Sequence of chain 45.A:
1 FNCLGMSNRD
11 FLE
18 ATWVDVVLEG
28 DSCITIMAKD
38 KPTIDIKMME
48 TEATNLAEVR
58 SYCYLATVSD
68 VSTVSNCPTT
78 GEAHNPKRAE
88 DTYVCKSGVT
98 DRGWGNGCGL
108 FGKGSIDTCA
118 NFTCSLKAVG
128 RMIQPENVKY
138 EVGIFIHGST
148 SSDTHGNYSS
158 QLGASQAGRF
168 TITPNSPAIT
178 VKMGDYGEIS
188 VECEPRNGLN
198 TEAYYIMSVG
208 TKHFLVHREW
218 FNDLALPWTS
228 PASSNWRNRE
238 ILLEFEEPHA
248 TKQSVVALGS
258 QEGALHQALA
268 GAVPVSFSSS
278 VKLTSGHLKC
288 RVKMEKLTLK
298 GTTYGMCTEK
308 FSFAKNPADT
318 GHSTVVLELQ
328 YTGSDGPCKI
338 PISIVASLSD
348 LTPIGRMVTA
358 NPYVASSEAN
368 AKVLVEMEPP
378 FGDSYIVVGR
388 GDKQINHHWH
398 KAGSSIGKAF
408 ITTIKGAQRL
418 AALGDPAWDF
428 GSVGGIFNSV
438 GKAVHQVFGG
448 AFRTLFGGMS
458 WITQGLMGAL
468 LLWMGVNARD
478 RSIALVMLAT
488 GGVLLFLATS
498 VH

Binding-site contacts:
Ligand atom C3 contacts residue ASN154 of chain 45.A at 3.8 Å.
Ligand atom C5 contacts residue ASN154 of chain 45.A at 3.7 Å.
Ligand atom O5 contacts residue ASN154 of chain 45.A at 2.4 Å (h-bond).
Ligand atom C4 contacts residue ASN154 of chain 45.A at 4.2 Å.
Ligand atom C1 contacts residue SER156 of chain 45.A at 4.3 Å.
Ligand atom C8 contacts residue ASN154 of chain 45.A at 4.2 Å.
Ligand atom C2 contacts residue ASN154 of chain 45.A at 2.5 Å.
Ligand atom C7 contacts residue ASN154 of chain 45.A at 3.5 Å.
Ligand atom N2 contacts residue ASN154 of chain 45.A at 2.9 Å (h-bond).
Ligand atom O7 contacts residue ASN154 of chain 45.A at 3.8 Å.
Ligand atom C1 contacts residue ASN154 of chain 45.A at 1.4 Å.

The protein below binds the small molecule below.
Small molecule (SMILES): CC(=O)N[C@@H]1[C@@H](O)[C@H](O)[C@@H](CO)O[C@H]1O